Sequence of chain 40.C:
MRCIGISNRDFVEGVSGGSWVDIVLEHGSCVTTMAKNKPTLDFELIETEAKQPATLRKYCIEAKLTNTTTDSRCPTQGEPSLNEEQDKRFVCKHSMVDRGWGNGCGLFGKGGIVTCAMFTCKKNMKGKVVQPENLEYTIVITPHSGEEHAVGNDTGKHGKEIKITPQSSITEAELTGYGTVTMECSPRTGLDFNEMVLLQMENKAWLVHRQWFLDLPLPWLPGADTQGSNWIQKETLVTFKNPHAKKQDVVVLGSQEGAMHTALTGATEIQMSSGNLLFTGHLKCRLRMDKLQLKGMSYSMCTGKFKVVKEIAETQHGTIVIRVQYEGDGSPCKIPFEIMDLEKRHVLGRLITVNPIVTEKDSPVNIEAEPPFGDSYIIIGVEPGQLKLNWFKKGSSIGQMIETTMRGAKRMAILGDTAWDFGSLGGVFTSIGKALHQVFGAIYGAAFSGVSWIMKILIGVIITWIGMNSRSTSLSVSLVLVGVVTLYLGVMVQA

Sequence of chain 40.I:
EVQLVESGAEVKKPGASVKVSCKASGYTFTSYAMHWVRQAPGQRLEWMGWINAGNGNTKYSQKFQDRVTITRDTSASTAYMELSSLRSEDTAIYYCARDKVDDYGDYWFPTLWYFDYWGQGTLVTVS

The small molecule below binds the protein below.
Small molecule (SMILES): CC(=O)N[C@@H]1[C@@H](O)[C@H](O)[C@@H](CO)O[C@H]1O

Binding-site contacts:
Ligand atom N2 contacts residue ASN67 of chain 40.C at 2.9 Å (h-bond).
Ligand atom C4 contacts residue GLN65 of chain 40.I at 3.3 Å.
Ligand atom O6 contacts residue TYR60 of chain 40.I at 4.2 Å.
Ligand atom C2 contacts residue GLN65 of chain 40.I at 4.4 Å.
Ligand atom C3 contacts residue ASN67 of chain 40.C at 3.8 Å.
Ligand atom C5 contacts residue GLN65 of chain 40.I at 3.7 Å.
Ligand atom O4 contacts residue ASP66 of chain 40.I at 2.7 Å (salt-bridge).
Ligand atom C3 contacts residue GLN65 of chain 40.I at 4.0 Å.
Ligand atom C4 contacts residue ASN67 of chain 40.C at 4.3 Å.
Ligand atom C6 contacts residue GLN65 of chain 40.I at 3.5 Å.
Ligand atom C4 contacts residue ASP66 of chain 40.I at 4.0 Å.
Ligand atom C8 contacts residue PHE90 of chain 40.C at 3.7 Å (hydrophobic).
Ligand atom C2 contacts residue ASN67 of chain 40.C at 2.4 Å.
Ligand atom O5 contacts residue GLN65 of chain 40.I at 3.7 Å.
Ligand atom O7 contacts residue ASN67 of chain 40.C at 4.1 Å.
Ligand atom O5 contacts residue ASN67 of chain 40.C at 2.4 Å (h-bond).
Ligand atom C7 contacts residue ASN67 of chain 40.C at 3.7 Å.
Ligand atom O3 contacts residue GLN65 of chain 40.I at 3.6 Å.
Ligand atom O6 contacts residue GLN65 of chain 40.I at 2.5 Å (h-bond).
Ligand atom C7 contacts residue PHE90 of chain 40.C at 4.4 Å (hydrophobic).
Ligand atom C1 contacts residue ASN67 of chain 40.C at 1.4 Å.
Ligand atom C5 contacts residue ASN67 of chain 40.C at 3.7 Å.
Ligand atom O4 contacts residue GLN65 of chain 40.I at 3.6 Å.
Ligand atom O6 contacts residue ASN67 of chain 40.C at 4.0 Å.